The small molecule below binds the protein below.
Small molecule (SMILES): Nc1ccn([C@H]2C[C@H](O)[C@@H](COP(=O)(O)O)O2)c(=O)n1

Sequence of chain 1.BA:
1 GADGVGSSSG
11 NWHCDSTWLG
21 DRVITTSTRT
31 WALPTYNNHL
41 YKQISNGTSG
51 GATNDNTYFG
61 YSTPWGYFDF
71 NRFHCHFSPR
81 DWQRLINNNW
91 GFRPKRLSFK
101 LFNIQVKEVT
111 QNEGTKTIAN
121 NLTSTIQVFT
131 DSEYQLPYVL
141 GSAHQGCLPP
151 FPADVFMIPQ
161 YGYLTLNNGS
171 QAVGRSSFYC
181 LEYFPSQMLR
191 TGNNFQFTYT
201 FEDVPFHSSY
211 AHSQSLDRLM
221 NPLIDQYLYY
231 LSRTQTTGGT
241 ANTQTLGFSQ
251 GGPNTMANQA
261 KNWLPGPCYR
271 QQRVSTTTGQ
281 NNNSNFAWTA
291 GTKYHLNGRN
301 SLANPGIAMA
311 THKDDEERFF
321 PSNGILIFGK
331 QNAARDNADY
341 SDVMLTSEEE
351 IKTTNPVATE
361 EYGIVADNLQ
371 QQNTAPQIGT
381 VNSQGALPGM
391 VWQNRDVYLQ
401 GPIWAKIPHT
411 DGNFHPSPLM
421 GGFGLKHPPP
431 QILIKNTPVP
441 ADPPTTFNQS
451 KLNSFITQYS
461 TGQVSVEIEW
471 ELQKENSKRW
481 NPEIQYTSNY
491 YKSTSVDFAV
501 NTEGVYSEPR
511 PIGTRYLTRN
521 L

Binding-site contacts:
Ligand atom C4' contacts residue DA1 of chain 1.LD at 3.9 Å.
Ligand atom C5' contacts residue DA1 of chain 1.LD at 4.4 Å.
Ligand atom C5' contacts residue PRO205 of chain 1.BA at 4.5 Å (hydrophobic).
Ligand atom C3' contacts residue DA1 of chain 1.LD at 2.6 Å.
Ligand atom C2' contacts residue DA1 of chain 1.LD at 3.1 Å.
Ligand atom O3' contacts residue PRO205 of chain 1.BA at 4.2 Å.
Ligand atom O5' contacts residue DA1 of chain 1.LD at 4.3 Å.
Ligand atom O3' contacts residue DA1 of chain 1.LD at 1.6 Å.